The small molecule below binds the protein below.
Small molecule (SMILES): C[C@]12CC[C@@H]3c4ccc(O)cc4CC[C@H]3[C@@H]1CC[C@@H]2O

Sequence of chain 1.D:
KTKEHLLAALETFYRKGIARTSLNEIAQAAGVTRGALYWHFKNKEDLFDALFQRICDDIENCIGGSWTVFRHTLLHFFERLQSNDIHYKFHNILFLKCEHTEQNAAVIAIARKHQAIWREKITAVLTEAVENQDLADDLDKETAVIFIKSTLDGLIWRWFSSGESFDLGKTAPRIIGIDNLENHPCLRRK

Binding-site contacts:
Ligand atom C12 contacts residue ILE143 of chain 1.D at 3.7 Å (hydrophobic).
Ligand atom C7 contacts residue LEU95 of chain 1.D at 3.9 Å (hydrophobic).
Ligand atom O17 contacts residue LEU173 of chain 1.D at 4.2 Å.
Ligand atom C18 contacts residue ILE169 of chain 1.D at 4.2 Å (hydrophobic).
Ligand atom C6 contacts residue THR94 of chain 1.D at 3.5 Å.
Ligand atom C2 contacts residue PHE91 of chain 1.D at 4.0 Å (hydrophobic).
Ligand atom C12 contacts residue TRP139 of chain 1.D at 3.7 Å (hydrophobic).
Ligand atom C6 contacts residue LEU95 of chain 1.D at 3.7 Å (hydrophobic).
Ligand atom C5 contacts residue THR94 of chain 1.D at 3.9 Å.
Ligand atom C11 contacts residue TRP139 of chain 1.D at 3.9 Å (hydrophobic).
Ligand atom C4 contacts residue PHE91 of chain 1.D at 4.0 Å (hydrophobic).
Ligand atom C2 contacts residue LYS142 of chain 1.D at 4.0 Å.
Ligand atom C8 contacts residue LEU95 of chain 1.D at 3.9 Å (hydrophobic).
Ligand atom C5 contacts residue LEU95 of chain 1.D at 4.3 Å (hydrophobic).
Ligand atom C5 contacts residue ILE72 of chain 1.D at 4.3 Å (hydrophobic).
Ligand atom C16 contacts residue LEU173 of chain 1.D at 4.1 Å (hydrophobic).
Ligand atom O3 contacts residue PHE91 of chain 1.D at 4.0 Å.
Ligand atom C10 contacts residue TRP139 of chain 1.D at 4.2 Å (hydrophobic).
Ligand atom C5 contacts residue PHE91 of chain 1.D at 4.1 Å (hydrophobic).
Ligand atom C4 contacts residue THR94 of chain 1.D at 3.4 Å.
Ligand atom C15 contacts residue PHE98 of chain 1.D at 3.8 Å (hydrophobic).
Ligand atom C1 contacts residue LYS142 of chain 1.D at 4.2 Å.
Ligand atom C9 contacts residue TRP139 of chain 1.D at 3.8 Å (hydrophobic).
Ligand atom C3 contacts residue PHE91 of chain 1.D at 3.9 Å (hydrophobic).
Ligand atom C1 contacts residue TRP139 of chain 1.D at 4.2 Å (hydrophobic).
Ligand atom C15 contacts residue LEU173 of chain 1.D at 3.9 Å (hydrophobic).
Ligand atom C17 contacts residue ASP174 of chain 1.D at 4.1 Å.
Ligand atom O3 contacts residue VAL146 of chain 1.D at 3.8 Å.
Ligand atom C2 contacts residue VAL146 of chain 1.D at 4.4 Å (hydrophobic).
Ligand atom C16 contacts residue ILE177 of chain 1.D at 3.8 Å (hydrophobic).
Ligand atom C7 contacts residue PHE98 of chain 1.D at 3.9 Å (hydrophobic).
Ligand atom C11 contacts residue ILE143 of chain 1.D at 3.5 Å (hydrophobic).
Ligand atom C16 contacts residue PHE98 of chain 1.D at 4.0 Å (hydrophobic).
Ligand atom C1 contacts residue ILE143 of chain 1.D at 4.1 Å (hydrophobic).
Ligand atom O17 contacts residue LYS170 of chain 1.D at 4.3 Å.
Ligand atom C1 contacts residue PHE91 of chain 1.D at 4.2 Å (hydrophobic).
Ligand atom C18 contacts residue LEU173 of chain 1.D at 3.2 Å (hydrophobic).
Ligand atom C10 contacts residue PHE91 of chain 1.D at 4.3 Å (hydrophobic).
Ligand atom C6 contacts residue ILE72 of chain 1.D at 4.0 Å (hydrophobic).
Ligand atom O17 contacts residue ASP174 of chain 1.D at 2.9 Å (salt-bridge).